Sequence of chain 5.A:
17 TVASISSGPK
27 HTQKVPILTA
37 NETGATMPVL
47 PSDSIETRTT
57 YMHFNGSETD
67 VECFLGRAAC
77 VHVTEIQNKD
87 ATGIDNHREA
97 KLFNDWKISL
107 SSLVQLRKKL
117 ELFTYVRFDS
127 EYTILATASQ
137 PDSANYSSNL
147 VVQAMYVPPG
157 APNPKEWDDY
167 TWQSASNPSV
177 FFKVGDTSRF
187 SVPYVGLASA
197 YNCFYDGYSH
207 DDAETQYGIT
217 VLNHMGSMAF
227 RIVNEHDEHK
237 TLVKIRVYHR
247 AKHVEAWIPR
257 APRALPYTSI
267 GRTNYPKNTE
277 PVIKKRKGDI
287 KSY

Sequence of chain 5.C:
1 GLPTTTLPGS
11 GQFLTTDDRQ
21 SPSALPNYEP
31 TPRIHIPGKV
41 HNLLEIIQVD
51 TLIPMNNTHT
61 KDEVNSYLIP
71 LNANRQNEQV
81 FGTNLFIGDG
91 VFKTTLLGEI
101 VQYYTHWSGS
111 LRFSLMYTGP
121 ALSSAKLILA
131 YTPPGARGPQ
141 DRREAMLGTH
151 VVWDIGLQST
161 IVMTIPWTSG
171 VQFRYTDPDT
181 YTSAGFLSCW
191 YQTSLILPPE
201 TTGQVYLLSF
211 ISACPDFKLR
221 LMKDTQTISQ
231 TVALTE

Binding-site contacts:
Ligand atom O1 contacts residue PHE186 of chain 5.A at 3.5 Å.
Ligand atom C6C contacts residue VAL191 of chain 5.A at 3.2 Å (hydrophobic).
Ligand atom C5B contacts residue LEU106 of chain 5.A at 3.7 Å (hydrophobic).
Ligand atom O1B contacts residue TYR128 of chain 5.A at 3.9 Å.
Ligand atom C5C contacts residue TYR128 of chain 5.A at 3.5 Å (hydrophobic).
Ligand atom C4 contacts residue PHE186 of chain 5.A at 3.6 Å (hydrophobic).
Ligand atom N2 contacts residue PHE186 of chain 5.A at 3.7 Å.
Ligand atom C3C contacts residue VAL188 of chain 5.A at 3.3 Å (hydrophobic).
Ligand atom C2C contacts residue VAL188 of chain 5.A at 3.2 Å (hydrophobic).
Ligand atom C3C contacts residue TYR128 of chain 5.A at 3.9 Å (hydrophobic).
Ligand atom O1 contacts residue VAL188 of chain 5.A at 3.8 Å.
Ligand atom CM1 contacts residue SER107 of chain 5.A at 3.6 Å.
Ligand atom C1B contacts residue MET221 of chain 5.A at 4.0 Å (hydrophobic).
Ligand atom C5 contacts residue TYR152 of chain 5.A at 3.8 Å (hydrophobic).
Ligand atom C6B contacts residue TYR197 of chain 5.A at 3.6 Å (hydrophobic).
Ligand atom C31 contacts residue PRO174 of chain 5.A at 3.4 Å (hydrophobic).
Ligand atom C4 contacts residue TYR152 of chain 5.A at 3.9 Å (hydrophobic).
Ligand atom C5C contacts residue ILE104 of chain 5.A at 3.6 Å (hydrophobic).
Ligand atom C3 contacts residue PRO174 of chain 5.A at 3.8 Å (hydrophobic).
Ligand atom O1B contacts residue ILE104 of chain 5.A at 3.8 Å.
Ligand atom C5B contacts residue TYR197 of chain 5.A at 3.7 Å (hydrophobic).
Ligand atom C7C contacts residue TYR197 of chain 5.A at 3.8 Å (hydrophobic).
Ligand atom O1B contacts residue MET221 of chain 5.A at 3.4 Å.
Ligand atom C2B contacts residue MET221 of chain 5.A at 3.6 Å (hydrophobic).
Ligand atom C1C contacts residue TYR152 of chain 5.A at 4.0 Å (hydrophobic).
Ligand atom C4C contacts residue ILE104 of chain 5.A at 3.7 Å (hydrophobic).
Ligand atom C7C contacts residue TYR128 of chain 5.A at 3.6 Å (hydrophobic).
Ligand atom C6C contacts residue MET221 of chain 5.A at 3.7 Å (hydrophobic).
Ligand atom C31 contacts residue ALA150 of chain 5.A at 3.5 Å (hydrophobic).
Ligand atom C31 contacts residue VAL176 of chain 5.A at 3.3 Å (hydrophobic).
Ligand atom O1 contacts residue ALA24 of chain 5.C at 3.6 Å.
Ligand atom C4 contacts residue MET224 of chain 5.A at 3.8 Å (hydrophobic).
Ligand atom C5 contacts residue PHE186 of chain 5.A at 3.5 Å (hydrophobic).
Ligand atom C3 contacts residue PHE186 of chain 5.A at 3.8 Å (hydrophobic).
Ligand atom N2 contacts residue PRO174 of chain 5.A at 3.9 Å.
Ligand atom C31 contacts residue SER175 of chain 5.A at 3.6 Å.
Ligand atom O1 contacts residue TYR152 of chain 5.A at 3.9 Å.
Ligand atom N2 contacts residue ALA24 of chain 5.C at 3.4 Å.
Ligand atom C4C contacts residue TYR152 of chain 5.A at 3.8 Å (hydrophobic).
Ligand atom C3B contacts residue MET221 of chain 5.A at 4.0 Å (hydrophobic).

The small molecule below binds the protein below.
Small molecule (SMILES): Cc1cc(CCCCCCCOc2ccc(C3=N[C@@H](C)CO3)cc2)on1